Sequence of chain 1.B:
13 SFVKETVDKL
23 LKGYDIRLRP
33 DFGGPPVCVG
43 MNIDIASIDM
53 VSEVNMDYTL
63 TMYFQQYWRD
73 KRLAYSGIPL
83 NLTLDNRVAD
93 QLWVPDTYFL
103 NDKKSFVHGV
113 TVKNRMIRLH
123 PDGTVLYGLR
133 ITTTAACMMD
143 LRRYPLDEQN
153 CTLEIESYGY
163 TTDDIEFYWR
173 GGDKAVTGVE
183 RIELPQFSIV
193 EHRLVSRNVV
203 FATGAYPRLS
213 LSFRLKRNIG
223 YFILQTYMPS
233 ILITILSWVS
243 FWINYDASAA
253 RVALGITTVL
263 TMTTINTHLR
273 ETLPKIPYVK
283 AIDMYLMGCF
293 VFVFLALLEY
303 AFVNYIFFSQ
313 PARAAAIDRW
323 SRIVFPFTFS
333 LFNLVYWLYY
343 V

Binding-site contacts:
Ligand atom C8 contacts residue ARG199 of chain 1.B at 3.6 Å.
Ligand atom C2 contacts residue ARG195 of chain 1.B at 4.0 Å.
Ligand atom C7 contacts residue ASN152 of chain 1.B at 3.4 Å.
Ligand atom O7 contacts residue VAL197 of chain 1.B at 4.4 Å.
Ligand atom C8 contacts residue ARG195 of chain 1.B at 3.9 Å.
Ligand atom C8 contacts residue ARG216 of chain 1.B at 4.1 Å.
Ligand atom O5 contacts residue ASN152 of chain 1.B at 2.3 Å (h-bond).
Ligand atom O3 contacts residue SER214 of chain 1.B at 4.1 Å.
Ligand atom O5 contacts residue VAL197 of chain 1.B at 3.9 Å.
Ligand atom C7 contacts residue ARG195 of chain 1.B at 3.9 Å.
Ligand atom C3 contacts residue ARG195 of chain 1.B at 3.9 Å.
Ligand atom O7 contacts residue ASN152 of chain 1.B at 3.3 Å (h-bond).
Ligand atom C6 contacts residue VAL197 of chain 1.B at 4.2 Å (hydrophobic).
Ligand atom C4 contacts residue ASN152 of chain 1.B at 4.2 Å.
Ligand atom C8 contacts residue HIS194 of chain 1.B at 4.0 Å.
Ligand atom C5 contacts residue ASN152 of chain 1.B at 3.6 Å.
Ligand atom O7 contacts residue ARG199 of chain 1.B at 4.0 Å.
Ligand atom C5 contacts residue VAL197 of chain 1.B at 4.4 Å (hydrophobic).
Ligand atom C8 contacts residue PHE215 of chain 1.B at 4.2 Å (hydrophobic).
Ligand atom C3 contacts residue ASN152 of chain 1.B at 3.8 Å.
Ligand atom C1 contacts residue ASN152 of chain 1.B at 1.4 Å.
Ligand atom C2 contacts residue ASN152 of chain 1.B at 2.5 Å.
Ligand atom O7 contacts residue ARG216 of chain 1.B at 3.1 Å (salt-bridge).
Ligand atom C7 contacts residue ARG216 of chain 1.B at 4.0 Å.
Ligand atom C3 contacts residue SER214 of chain 1.B at 3.6 Å.
Ligand atom O6 contacts residue ARG195 of chain 1.B at 3.4 Å.
Ligand atom N2 contacts residue ASN152 of chain 1.B at 3.0 Å (h-bond).
Ligand atom C2 contacts residue VAL197 of chain 1.B at 4.3 Å (hydrophobic).
Ligand atom O7 contacts residue ARG195 of chain 1.B at 4.0 Å.
Ligand atom O7 contacts residue GLU193 of chain 1.B at 4.3 Å.
Ligand atom C7 contacts residue ARG199 of chain 1.B at 4.2 Å.
Ligand atom C8 contacts residue GLU193 of chain 1.B at 3.9 Å.
Ligand atom O3 contacts residue ARG195 of chain 1.B at 2.7 Å (salt-bridge).
Ligand atom C2 contacts residue SER214 of chain 1.B at 3.7 Å.
Ligand atom C8 contacts residue SER214 of chain 1.B at 3.6 Å.
Ligand atom N2 contacts residue ARG195 of chain 1.B at 4.1 Å.
Ligand atom C1 contacts residue SER214 of chain 1.B at 3.8 Å.
Ligand atom C7 contacts residue SER214 of chain 1.B at 3.7 Å.
Ligand atom O7 contacts residue SER212 of chain 1.B at 4.2 Å.
Ligand atom N2 contacts residue SER214 of chain 1.B at 2.9 Å (h-bond).

This protein binds this small molecule.
Small molecule (SMILES): CC(=O)N[C@H]1[C@H](O[C@H]2[C@H](O)[C@@H](NC(C)=O)CO[C@@H]2CO)O[C@H](CO)[C@@H](O[C@@H]2O[C@H](CO)[C@@H](O)[C@H](O)[C@@H]2O)[C@@H]1O